The small molecule below binds the protein below.
Small molecule (SMILES): CC(=O)N[C@@H]1[C@@H](O)[C@H](O)[C@@H](CO)O[C@H]1O

Binding-site contacts:
Ligand atom C1 contacts residue GLN490 of chain 1.B at 3.4 Å.
Ligand atom C2 contacts residue ASN482 of chain 1.B at 2.5 Å.
Ligand atom C8 contacts residue THR492 of chain 1.B at 4.4 Å.
Ligand atom C3 contacts residue ASN482 of chain 1.B at 3.8 Å.
Ligand atom C6 contacts residue GLN490 of chain 1.B at 4.2 Å.
Ligand atom N2 contacts residue THR492 of chain 1.B at 4.2 Å.
Ligand atom C5 contacts residue GLN490 of chain 1.B at 3.8 Å.
Ligand atom N2 contacts residue ASN482 of chain 1.B at 2.9 Å (h-bond).
Ligand atom O5 contacts residue ASN482 of chain 1.B at 2.4 Å (h-bond).
Ligand atom O7 contacts residue ASN482 of chain 1.B at 3.8 Å.
Ligand atom C4 contacts residue ASN482 of chain 1.B at 4.2 Å.
Ligand atom O5 contacts residue GLN490 of chain 1.B at 3.4 Å (h-bond).
Ligand atom C7 contacts residue ASN482 of chain 1.B at 3.5 Å.
Ligand atom C1 contacts residue ASN482 of chain 1.B at 1.4 Å.
Ligand atom C5 contacts residue ASN482 of chain 1.B at 3.7 Å.

Sequence of chain 1.B:
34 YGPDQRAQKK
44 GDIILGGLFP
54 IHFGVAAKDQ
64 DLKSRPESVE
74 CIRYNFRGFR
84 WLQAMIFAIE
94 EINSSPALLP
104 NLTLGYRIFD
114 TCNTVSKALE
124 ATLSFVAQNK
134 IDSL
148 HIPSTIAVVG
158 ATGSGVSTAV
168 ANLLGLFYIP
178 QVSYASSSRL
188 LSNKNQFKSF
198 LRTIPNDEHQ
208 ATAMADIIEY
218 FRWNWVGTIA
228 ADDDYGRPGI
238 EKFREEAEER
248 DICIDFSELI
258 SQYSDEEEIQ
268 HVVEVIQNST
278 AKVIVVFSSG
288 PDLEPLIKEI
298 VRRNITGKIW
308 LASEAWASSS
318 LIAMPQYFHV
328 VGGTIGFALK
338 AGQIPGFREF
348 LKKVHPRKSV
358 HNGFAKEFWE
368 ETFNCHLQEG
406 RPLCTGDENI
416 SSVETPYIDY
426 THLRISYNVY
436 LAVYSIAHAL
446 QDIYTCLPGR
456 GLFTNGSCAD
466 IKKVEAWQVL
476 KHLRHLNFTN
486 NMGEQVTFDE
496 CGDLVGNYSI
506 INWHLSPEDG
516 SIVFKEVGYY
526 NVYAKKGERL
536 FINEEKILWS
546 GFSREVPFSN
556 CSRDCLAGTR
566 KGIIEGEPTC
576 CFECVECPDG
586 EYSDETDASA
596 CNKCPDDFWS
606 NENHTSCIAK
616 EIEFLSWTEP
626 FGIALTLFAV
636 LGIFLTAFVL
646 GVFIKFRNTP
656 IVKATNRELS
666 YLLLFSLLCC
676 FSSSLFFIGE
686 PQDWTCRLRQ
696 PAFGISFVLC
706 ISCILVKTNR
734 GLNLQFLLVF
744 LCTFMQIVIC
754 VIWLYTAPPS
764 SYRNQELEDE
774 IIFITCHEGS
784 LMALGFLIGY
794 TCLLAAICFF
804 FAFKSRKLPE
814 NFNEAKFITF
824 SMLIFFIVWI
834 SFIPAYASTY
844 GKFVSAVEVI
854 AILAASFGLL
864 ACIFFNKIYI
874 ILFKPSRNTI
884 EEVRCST